Sequence of chain 1.A:
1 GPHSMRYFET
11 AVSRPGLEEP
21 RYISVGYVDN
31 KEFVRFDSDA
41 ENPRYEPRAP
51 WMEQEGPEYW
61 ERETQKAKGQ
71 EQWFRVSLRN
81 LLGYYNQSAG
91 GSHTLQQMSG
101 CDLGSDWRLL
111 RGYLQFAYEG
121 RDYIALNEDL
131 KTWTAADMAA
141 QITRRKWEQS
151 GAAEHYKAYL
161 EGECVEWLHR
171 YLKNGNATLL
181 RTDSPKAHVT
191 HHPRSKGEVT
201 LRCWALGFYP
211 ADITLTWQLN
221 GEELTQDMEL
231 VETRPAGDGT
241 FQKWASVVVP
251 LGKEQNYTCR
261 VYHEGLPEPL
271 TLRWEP

A small-molecule ligand and the protein it binds are described below.
Small molecule (SMILES): CSCC[C@H](NC(=O)[C@@H](NC(=O)[C@H](C)NC(=O)[C@H](Cc1ccccc1)NC(=O)[C@H](CC(N)=O)NC(=O)[C@H](Cc1ccc(O)cc1)NC(=O)[C@@H](NC(=O)[C@H](C)NC(=O)[C@@H](N)CCCCN)C(C)C)[C@@H](C)O)C(=O)O

Binding-site contacts:
Ligand atom CE2 contacts residue SER150 of chain 1.A at 3.4 Å.
Ligand atom CE contacts residue LYS66 of chain 1.A at 3.3 Å.
Ligand atom N contacts residue TYR7 of chain 1.A at 2.9 Å (h-bond).
Ligand atom N contacts residue GLN70 of chain 1.A at 2.8 Å (h-bond).
Ligand atom C contacts residue TYR84 of chain 1.A at 3.2 Å (hydrophobic).
Ligand atom C contacts residue TRP73 of chain 1.A at 3.4 Å (hydrophobic).
Ligand atom O contacts residue TRP147 of chain 1.A at 3.4 Å (h-bond).
Ligand atom O contacts residue TRP73 of chain 1.A at 3.0 Å (h-bond).
Ligand atom O contacts residue HIS155 of chain 1.A at 2.7 Å (h-bond).
Ligand atom N contacts residue LYS66 of chain 1.A at 3.1 Å (salt-bridge).
Ligand atom CB contacts residue TRP73 of chain 1.A at 3.4 Å (hydrophobic).
Ligand atom O contacts residue LYS66 of chain 1.A at 2.5 Å (salt-bridge).
Ligand atom N contacts residue SER77 of chain 1.A at 3.2 Å (h-bond).
Ligand atom O contacts residue LYS146 of chain 1.A at 3.0 Å (salt-bridge).
Ligand atom O contacts residue TYR159 of chain 1.A at 2.6 Å (h-bond).
Ligand atom OXT contacts residue LYS146 of chain 1.A at 3.1 Å (salt-bridge).
Ligand atom C contacts residue LYS66 of chain 1.A at 3.4 Å.
Ligand atom O contacts residue TRP73 of chain 1.A at 3.1 Å (h-bond).
Ligand atom CB contacts residue TYR156 of chain 1.A at 3.5 Å (hydrophobic).
Ligand atom OD1 contacts residue GLN70 of chain 1.A at 3.4 Å (h-bond).
Ligand atom O contacts residue THR143 of chain 1.A at 2.7 Å (h-bond).
Ligand atom NZ contacts residue GLU163 of chain 1.A at 3.2 Å (salt-bridge).
Ligand atom OG1 contacts residue LYS146 of chain 1.A at 3.1 Å (salt-bridge).
Ligand atom CA contacts residue GLN70 of chain 1.A at 3.4 Å.
Ligand atom N contacts residue TYR156 of chain 1.A at 3.0 Å (h-bond).
Ligand atom N contacts residue TYR171 of chain 1.A at 2.7 Å (h-bond).
Ligand atom CG contacts residue GLN70 of chain 1.A at 3.4 Å.
Ligand atom CD contacts residue TRP167 of chain 1.A at 3.4 Å (hydrophobic).
Ligand atom O contacts residue TRP147 of chain 1.A at 3.0 Å (h-bond).
Ligand atom OXT contacts residue ASN80 of chain 1.A at 2.8 Å (h-bond).
Ligand atom ND2 contacts residue GLN70 of chain 1.A at 3.4 Å (h-bond).
Ligand atom N contacts residue GLU63 of chain 1.A at 2.9 Å (salt-bridge).
Ligand atom C contacts residue TYR7 of chain 1.A at 3.4 Å (hydrophobic).
Ligand atom OXT contacts residue TYR84 of chain 1.A at 3.1 Å (h-bond).
Ligand atom CE contacts residue PHE116 of chain 1.A at 3.3 Å (hydrophobic).
Ligand atom CG contacts residue GLU63 of chain 1.A at 3.3 Å.
Ligand atom OD1 contacts residue GLN97 of chain 1.A at 2.8 Å (h-bond).
Ligand atom O contacts residue TYR84 of chain 1.A at 2.6 Å (h-bond).
Ligand atom ND2 contacts residue GLN97 of chain 1.A at 3.1 Å (h-bond).
Ligand atom NZ contacts residue LYS66 of chain 1.A at 3.0 Å (salt-bridge).